Binding-site contacts:
Ligand atom O5 contacts residue TYR100 of chain 4.A at 4.1 Å.
Ligand atom N1 contacts residue TYR12 of chain 4.A at 3.1 Å (h-bond).
Ligand atom C5 contacts residue ASN14 of chain 4.A at 4.1 Å.
Ligand atom C11 contacts residue TYR12 of chain 4.A at 3.2 Å (hydrophobic).
Ligand atom C6 contacts residue TYR100 of chain 4.A at 3.6 Å (hydrophobic).
Ligand atom N1 contacts residue LEU99 of chain 4.A at 4.0 Å.
Ligand atom C11 contacts residue TYR100 of chain 4.A at 4.0 Å (hydrophobic).
Ligand atom C3 contacts residue ARG228 of chain 4.A at 3.6 Å.
Ligand atom C8 contacts residue LEU99 of chain 4.A at 3.9 Å (hydrophobic).
Ligand atom O5 contacts residue LEU99 of chain 4.A at 3.1 Å (h-bond).
Ligand atom C12 contacts residue LEU99 of chain 4.A at 3.9 Å (hydrophobic).
Ligand atom O3 contacts residue GLY227 of chain 4.A at 3.8 Å.
Ligand atom C5 contacts residue ASP208 of chain 4.A at 3.7 Å.
Ligand atom C6 contacts residue GLY98 of chain 4.A at 4.0 Å.
Ligand atom C3 contacts residue ASN14 of chain 4.A at 3.4 Å.
Ligand atom O3 contacts residue ARG228 of chain 4.A at 2.7 Å (salt-bridge).
Ligand atom O6 contacts residue ALA207 of chain 4.A at 3.1 Å.
Ligand atom C5 contacts residue LEU99 of chain 4.A at 4.0 Å (hydrophobic).
Ligand atom C4 contacts residue ARG228 of chain 4.A at 3.4 Å.
Ligand atom C4 contacts residue GLY227 of chain 4.A at 4.0 Å.
Ligand atom C6 contacts residue ALA207 of chain 4.A at 3.2 Å (hydrophobic).
Ligand atom O4 contacts residue TYR12 of chain 4.A at 3.9 Å.
Ligand atom C4 contacts residue ASN14 of chain 4.A at 3.7 Å.
Ligand atom C4 contacts residue ASP208 of chain 4.A at 3.2 Å.
Ligand atom C9 contacts residue LEU99 of chain 4.A at 3.7 Å (hydrophobic).
Ligand atom O6 contacts residue TYR12 of chain 4.A at 3.7 Å.
Ligand atom O4 contacts residue GLY227 of chain 4.A at 3.7 Å.
Ligand atom O4 contacts residue ASN14 of chain 4.A at 3.0 Å (h-bond).
Ligand atom O3 contacts residue ASN14 of chain 4.A at 4.0 Å.
Ligand atom C6 contacts residue LEU99 of chain 4.A at 3.6 Å (hydrophobic).
Ligand atom N1 contacts residue TYR100 of chain 4.A at 3.5 Å.
Ligand atom O4 contacts residue ASP208 of chain 4.A at 2.3 Å (salt-bridge).
Ligand atom C1 contacts residue LEU99 of chain 4.A at 4.0 Å (hydrophobic).
Ligand atom O6 contacts residue LEU99 of chain 4.A at 4.1 Å.
Ligand atom O4 contacts residue ARG228 of chain 4.A at 3.0 Å (salt-bridge).
Ligand atom C6 contacts residue ASP208 of chain 4.A at 2.9 Å.
Ligand atom O6 contacts residue TYR100 of chain 4.A at 3.0 Å.
Ligand atom O2 contacts residue LEU99 of chain 4.A at 4.0 Å.
Ligand atom O6 contacts residue ASP208 of chain 4.A at 4.1 Å.
Ligand atom C5 contacts residue TYR12 of chain 4.A at 4.0 Å (hydrophobic).

Sequence of chain 4.A:
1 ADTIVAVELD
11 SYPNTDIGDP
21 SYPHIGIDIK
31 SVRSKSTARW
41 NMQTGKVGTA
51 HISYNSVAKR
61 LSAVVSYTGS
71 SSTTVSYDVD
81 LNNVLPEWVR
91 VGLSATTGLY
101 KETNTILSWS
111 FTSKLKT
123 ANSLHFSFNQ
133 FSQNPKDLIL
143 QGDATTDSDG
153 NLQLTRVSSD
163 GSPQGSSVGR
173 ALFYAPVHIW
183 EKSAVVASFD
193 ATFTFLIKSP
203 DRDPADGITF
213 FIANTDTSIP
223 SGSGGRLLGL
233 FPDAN

The small molecule below binds the protein below.
Small molecule (SMILES): OC[C@H]1O[C@H](Oc2c[nH]c3ccc(Br)c(Cl)c23)[C@@H](O)[C@@H](O)[C@@H]1O